Binding-site contacts:
Ligand atom C2 contacts residue ASN28 of chain 3.A at 2.5 Å.
Ligand atom C7 contacts residue ASN28 of chain 3.A at 3.7 Å.
Ligand atom C1 contacts residue THR309 of chain 3.A at 4.5 Å.
Ligand atom C6 contacts residue THR30 of chain 3.A at 3.2 Å.
Ligand atom O5 contacts residue THR309 of chain 3.A at 4.1 Å.
Ligand atom C3 contacts residue ASN28 of chain 3.A at 3.8 Å.
Ligand atom O7 contacts residue ASN28 of chain 3.A at 4.0 Å.
Ligand atom O6 contacts residue ALA29 of chain 3.A at 3.7 Å.
Ligand atom O5 contacts residue ASN28 of chain 3.A at 2.4 Å (h-bond).
Ligand atom C4 contacts residue ASN28 of chain 3.A at 4.2 Å.
Ligand atom C5 contacts residue ALA29 of chain 3.A at 4.5 Å (hydrophobic).
Ligand atom C6 contacts residue ALA29 of chain 3.A at 4.1 Å (hydrophobic).
Ligand atom N2 contacts residue ASN28 of chain 3.A at 3.0 Å (h-bond).
Ligand atom O5 contacts residue ALA29 of chain 3.A at 4.1 Å.
Ligand atom C5 contacts residue ASN28 of chain 3.A at 3.6 Å.
Ligand atom C1 contacts residue ASN28 of chain 3.A at 1.4 Å.
Ligand atom O6 contacts residue THR30 of chain 3.A at 3.1 Å (h-bond).

Sequence of chain 3.A:
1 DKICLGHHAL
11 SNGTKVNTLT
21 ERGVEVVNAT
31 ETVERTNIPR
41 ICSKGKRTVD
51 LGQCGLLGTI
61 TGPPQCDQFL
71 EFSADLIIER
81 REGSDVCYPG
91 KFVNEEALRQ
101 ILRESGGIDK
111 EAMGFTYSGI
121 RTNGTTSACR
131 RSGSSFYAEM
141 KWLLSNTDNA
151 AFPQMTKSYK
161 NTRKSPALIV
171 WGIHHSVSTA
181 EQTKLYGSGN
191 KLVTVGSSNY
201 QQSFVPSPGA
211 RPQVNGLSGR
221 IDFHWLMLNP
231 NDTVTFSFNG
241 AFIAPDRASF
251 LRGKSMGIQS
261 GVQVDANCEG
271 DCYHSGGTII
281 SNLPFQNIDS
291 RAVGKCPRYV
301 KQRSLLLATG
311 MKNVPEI

This protein binds this small molecule.
Small molecule (SMILES): CC(=O)N[C@@H]1[C@@H](O)[C@H](O)[C@@H](CO)O[C@H]1O